Sequence of chain 1.B:
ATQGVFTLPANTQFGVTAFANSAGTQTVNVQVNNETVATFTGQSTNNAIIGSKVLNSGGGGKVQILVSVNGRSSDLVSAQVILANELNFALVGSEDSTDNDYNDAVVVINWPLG

Sequence of chain 1.A:
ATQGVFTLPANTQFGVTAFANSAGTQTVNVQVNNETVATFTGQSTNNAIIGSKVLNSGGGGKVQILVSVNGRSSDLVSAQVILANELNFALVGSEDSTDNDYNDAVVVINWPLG

Binding-site contacts:
Ligand atom O3 contacts residue ASP99 of chain 1.B at 2.5 Å (salt-bridge).
Ligand atom O3 contacts residue CA1 of chain 1.L at 2.5 Å.
Ligand atom O2 contacts residue ASP96 of chain 1.B at 2.7 Å (salt-bridge).
Ligand atom C3 contacts residue ASP104 of chain 1.B at 3.8 Å.
Ligand atom O2 contacts residue ASP99 of chain 1.B at 3.6 Å (salt-bridge).
Ligand atom O4 contacts residue GLY114 of chain 1.A at 2.5 Å (h-bond).
Ligand atom O2 contacts residue ASP104 of chain 1.B at 3.3 Å (salt-bridge).
Ligand atom C6 contacts residue ASP99 of chain 1.B at 3.6 Å.
Ligand atom C5 contacts residue SER97 of chain 1.B at 3.7 Å.
Ligand atom O6 contacts residue ASP99 of chain 1.B at 3.4 Å.
Ligand atom O5 contacts residue ALA23 of chain 1.B at 2.9 Å (h-bond).
Ligand atom O3 contacts residue ASP104 of chain 1.B at 3.1 Å (salt-bridge).
Ligand atom C6 contacts residue ASP96 of chain 1.B at 3.8 Å.
Ligand atom C6 contacts residue SER97 of chain 1.B at 3.8 Å.
Ligand atom O6 contacts residue SER22 of chain 1.B at 3.8 Å.
Ligand atom O4 contacts residue ASN21 of chain 1.B at 3.0 Å (h-bond).
Ligand atom O2 contacts residue SER97 of chain 1.B at 3.4 Å.
Ligand atom O6 contacts residue GLY24 of chain 1.B at 3.6 Å.
Ligand atom C2 contacts residue CA1 of chain 1.L at 3.4 Å.
Ligand atom C3 contacts residue CA1 of chain 1.M at 3.4 Å.
Ligand atom C4 contacts residue CA1 of chain 1.M at 3.4 Å.
Ligand atom O2 contacts residue GLU95 of chain 1.B at 3.6 Å (salt-bridge).
Ligand atom O5 contacts residue SER22 of chain 1.B at 3.5 Å (h-bond).
Ligand atom C6 contacts residue ALA23 of chain 1.B at 3.6 Å (hydrophobic).
Ligand atom C1 contacts residue SER22 of chain 1.B at 3.4 Å.
Ligand atom O3 contacts residue ASP101 of chain 1.B at 3.0 Å (salt-bridge).
Ligand atom C4 contacts residue GLY114 of chain 1.A at 3.4 Å.
Ligand atom C6 contacts residue GLY114 of chain 1.A at 3.6 Å.
Ligand atom C1 contacts residue ALA23 of chain 1.B at 3.8 Å (hydrophobic).
Ligand atom C3 contacts residue ASP99 of chain 1.B at 3.2 Å.
Ligand atom C3 contacts residue CA1 of chain 1.L at 3.4 Å.
Ligand atom C2 contacts residue CA1 of chain 1.M at 3.8 Å.
Ligand atom O4 contacts residue SER22 of chain 1.B at 3.4 Å.
Ligand atom O4 contacts residue ASP104 of chain 1.B at 3.8 Å.
Ligand atom C2 contacts residue ASP96 of chain 1.B at 3.6 Å.
Ligand atom C2 contacts residue SER22 of chain 1.B at 3.6 Å.
Ligand atom O4 contacts residue CA1 of chain 1.M at 2.5 Å.
Ligand atom O3 contacts residue CA1 of chain 1.M at 2.6 Å.
Ligand atom C2 contacts residue ASP104 of chain 1.B at 3.3 Å.
Ligand atom O2 contacts residue CA1 of chain 1.L at 2.5 Å.

This small molecule binds to this protein.
Small molecule (SMILES): CC(=O)N[C@@H]1[C@@H](O[C@@H]2O[C@H](CO)[C@H](O)[C@H](O)[C@H]2O)[C@H](O[C@@H]2O[C@@H](C)[C@@H](O)[C@@H](O)[C@@H]2O)[C@@H](CO)O[C@H]1O